Sequence of chain 1.A:
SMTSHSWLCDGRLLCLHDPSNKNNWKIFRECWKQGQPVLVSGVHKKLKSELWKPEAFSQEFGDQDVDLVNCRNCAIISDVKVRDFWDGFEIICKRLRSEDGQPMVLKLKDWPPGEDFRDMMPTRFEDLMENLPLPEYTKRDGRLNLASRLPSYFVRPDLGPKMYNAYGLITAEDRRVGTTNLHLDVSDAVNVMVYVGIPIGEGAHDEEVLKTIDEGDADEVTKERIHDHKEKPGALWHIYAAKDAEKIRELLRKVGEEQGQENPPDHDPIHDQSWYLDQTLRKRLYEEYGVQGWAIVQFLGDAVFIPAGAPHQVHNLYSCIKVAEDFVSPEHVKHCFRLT

This protein binds this small molecule.
Small molecule (SMILES): OC[C@H]1CN(c2ccc(Cl)cc2)NN1

Binding-site contacts:
Ligand atom C07 contacts residue ASP39 of chain 1.A at 4.2 Å.
Ligand atom C07 contacts residue MET23 of chain 1.A at 4.0 Å (hydrophobic).
Ligand atom C03 contacts residue MET23 of chain 1.A at 4.4 Å (hydrophobic).
Ligand atom C07 contacts residue THR24 of chain 1.A at 4.4 Å.
Ligand atom N13 contacts residue MET23 of chain 1.A at 3.8 Å.
Ligand atom C11 contacts residue ASN42 of chain 1.A at 4.1 Å.
Ligand atom C08 contacts residue ASN42 of chain 1.A at 3.5 Å.
Ligand atom C11 contacts residue SER25 of chain 1.A at 3.6 Å.
Ligand atom C06 contacts residue SER25 of chain 1.A at 4.1 Å.
Ligand atom C07 contacts residue SER25 of chain 1.A at 3.6 Å.
Ligand atom C07 contacts residue ASN42 of chain 1.A at 4.0 Å.
Ligand atom C08 contacts residue ASP39 of chain 1.A at 4.0 Å.
Ligand atom C02 contacts residue MET23 of chain 1.A at 3.8 Å (hydrophobic).
Ligand atom C12 contacts residue ASN42 of chain 1.A at 4.5 Å.
Ligand atom C09 contacts residue SER25 of chain 1.A at 3.4 Å.
Ligand atom O01 contacts residue MET23 of chain 1.A at 4.3 Å.
Ligand atom C12 contacts residue SER25 of chain 1.A at 4.0 Å.
Ligand atom N14 contacts residue MET23 of chain 1.A at 3.4 Å.
Ligand atom N05 contacts residue MET23 of chain 1.A at 4.2 Å.
Ligand atom CL10 contacts residue ASN42 of chain 1.A at 3.4 Å.
Ligand atom CL10 contacts residue ASN44 of chain 1.A at 4.0 Å.
Ligand atom CL10 contacts residue SER25 of chain 1.A at 3.9 Å.
Ligand atom CL10 contacts residue ASN45 of chain 1.A at 3.7 Å.
Ligand atom C09 contacts residue ASN42 of chain 1.A at 3.5 Å.
Ligand atom CL10 contacts residue ILE48 of chain 1.A at 4.0 Å.
Ligand atom C04 contacts residue MET23 of chain 1.A at 4.3 Å (hydrophobic).
Ligand atom C08 contacts residue SER25 of chain 1.A at 3.5 Å.
Ligand atom C06 contacts residue ASN42 of chain 1.A at 4.4 Å.